Sequence of chain 1.C:
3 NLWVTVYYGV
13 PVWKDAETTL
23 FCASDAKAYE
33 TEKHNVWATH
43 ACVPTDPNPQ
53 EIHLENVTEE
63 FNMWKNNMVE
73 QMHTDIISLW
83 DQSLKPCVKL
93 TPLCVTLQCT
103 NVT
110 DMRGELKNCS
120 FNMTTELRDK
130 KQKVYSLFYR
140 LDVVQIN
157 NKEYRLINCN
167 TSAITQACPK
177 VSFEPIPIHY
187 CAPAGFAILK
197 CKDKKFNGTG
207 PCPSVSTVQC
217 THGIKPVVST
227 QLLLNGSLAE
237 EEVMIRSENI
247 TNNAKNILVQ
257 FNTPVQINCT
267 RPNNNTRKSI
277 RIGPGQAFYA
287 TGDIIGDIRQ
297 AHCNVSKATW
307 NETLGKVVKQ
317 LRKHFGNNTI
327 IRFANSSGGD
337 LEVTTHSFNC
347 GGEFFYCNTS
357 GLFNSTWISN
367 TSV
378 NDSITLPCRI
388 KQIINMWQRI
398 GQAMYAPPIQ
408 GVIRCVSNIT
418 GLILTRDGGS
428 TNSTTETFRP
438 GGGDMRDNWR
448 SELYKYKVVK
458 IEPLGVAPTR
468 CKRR

Binding-site contacts:
Ligand atom C8 contacts residue NAG1 of chain 1.M at 3.4 Å.
Ligand atom O5 contacts residue ASN415 of chain 1.C at 2.4 Å (h-bond).
Ligand atom C5 contacts residue ASN415 of chain 1.C at 3.7 Å.
Ligand atom C6 contacts residue PRO260 of chain 1.C at 3.7 Å (hydrophobic).
Ligand atom C5 contacts residue PRO260 of chain 1.C at 4.0 Å (hydrophobic).
Ligand atom C4 contacts residue ASN415 of chain 1.C at 4.3 Å.
Ligand atom C1 contacts residue ASN415 of chain 1.C at 1.4 Å.
Ligand atom O6 contacts residue PRO260 of chain 1.C at 4.2 Å.
Ligand atom O6 contacts residue LEU234 of chain 1.C at 4.5 Å.
Ligand atom O7 contacts residue ASN415 of chain 1.C at 3.7 Å.
Ligand atom C1 contacts residue PRO260 of chain 1.C at 4.1 Å (hydrophobic).
Ligand atom C7 contacts residue ASN415 of chain 1.C at 3.5 Å.
Ligand atom C7 contacts residue ASN231 of chain 1.C at 4.1 Å.
Ligand atom O5 contacts residue PRO260 of chain 1.C at 3.4 Å.
Ligand atom C8 contacts residue LYS221 of chain 1.C at 4.3 Å.
Ligand atom C3 contacts residue ASN415 of chain 1.C at 3.9 Å.
Ligand atom N2 contacts residue ASN415 of chain 1.C at 3.0 Å (h-bond).
Ligand atom C8 contacts residue ASN415 of chain 1.C at 4.3 Å.
Ligand atom C8 contacts residue ASN231 of chain 1.C at 3.3 Å.
Ligand atom C2 contacts residue ASN415 of chain 1.C at 2.6 Å.

This small molecule binds to this protein.
Small molecule (SMILES): CC(=O)N[C@H]1[C@H](O[C@H]2[C@H](O)[C@@H](NC(C)=O)CO[C@@H]2CO)O[C@H](CO)[C@@H](O[C@@H]2O[C@H](CO)[C@@H](O)[C@H](O)[C@@H]2O)[C@@H]1O